Sequence of chain 2.A:
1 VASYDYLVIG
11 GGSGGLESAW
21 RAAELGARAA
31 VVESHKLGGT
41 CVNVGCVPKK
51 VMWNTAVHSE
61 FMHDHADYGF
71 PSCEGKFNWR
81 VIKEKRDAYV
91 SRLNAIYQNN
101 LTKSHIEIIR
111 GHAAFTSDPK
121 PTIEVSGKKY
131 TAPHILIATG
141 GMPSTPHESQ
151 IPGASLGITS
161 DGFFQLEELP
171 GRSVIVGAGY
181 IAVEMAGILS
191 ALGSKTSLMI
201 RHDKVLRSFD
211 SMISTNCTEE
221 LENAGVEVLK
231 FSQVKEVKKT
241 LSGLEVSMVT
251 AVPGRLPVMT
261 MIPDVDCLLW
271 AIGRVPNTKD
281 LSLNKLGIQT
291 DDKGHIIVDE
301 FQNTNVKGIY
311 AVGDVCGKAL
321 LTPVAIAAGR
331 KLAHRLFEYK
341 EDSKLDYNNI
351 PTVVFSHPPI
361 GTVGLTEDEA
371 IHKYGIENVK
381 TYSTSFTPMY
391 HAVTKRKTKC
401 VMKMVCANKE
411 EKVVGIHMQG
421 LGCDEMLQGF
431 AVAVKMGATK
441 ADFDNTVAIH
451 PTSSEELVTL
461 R

Sequence of chain 1.A:
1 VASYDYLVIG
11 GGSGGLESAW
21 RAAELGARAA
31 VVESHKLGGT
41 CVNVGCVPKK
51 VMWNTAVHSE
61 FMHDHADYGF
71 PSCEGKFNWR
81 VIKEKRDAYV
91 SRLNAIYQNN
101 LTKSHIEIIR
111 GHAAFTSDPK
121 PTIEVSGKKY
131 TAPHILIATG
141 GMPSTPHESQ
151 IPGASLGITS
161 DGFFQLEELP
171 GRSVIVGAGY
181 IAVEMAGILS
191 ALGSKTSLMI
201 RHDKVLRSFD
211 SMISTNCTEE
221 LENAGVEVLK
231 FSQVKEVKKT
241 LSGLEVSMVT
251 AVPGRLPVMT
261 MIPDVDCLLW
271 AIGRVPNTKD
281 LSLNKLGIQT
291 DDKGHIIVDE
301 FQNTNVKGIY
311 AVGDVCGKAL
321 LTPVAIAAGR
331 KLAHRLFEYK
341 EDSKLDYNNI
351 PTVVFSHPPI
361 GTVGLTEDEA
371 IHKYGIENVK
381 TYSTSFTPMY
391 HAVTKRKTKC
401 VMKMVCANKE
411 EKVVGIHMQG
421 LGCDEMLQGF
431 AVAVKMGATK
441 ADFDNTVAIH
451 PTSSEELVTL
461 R

This protein binds this small molecule.
Small molecule (SMILES): NCCCCNCCCNC(=O)CNC(=O)[C@H](CSSC[C@H](NC(=O)CC[C@@H](N)C(=O)O)C(=O)NCC(=O)NCCCNCCCCN)NC(=O)CC[C@@H](N)C(=O)O

Binding-site contacts:
Ligand atom CA1 contacts residue THR452 of chain 1.A at 3.1 Å.
Ligand atom SG5 contacts residue TYR97 of chain 2.A at 2.7 Å (h-bond).
Ligand atom N3T contacts residue TYR97 of chain 2.A at 3.4 Å.
Ligand atom CA3 contacts residue THR387 of chain 1.A at 3.2 Å.
Ligand atom N6 contacts residue TYR97 of chain 2.A at 3.4 Å.
Ligand atom CG1 contacts residue GLU455 of chain 1.A at 3.1 Å.
Ligand atom OE6 contacts residue GLY38 of chain 2.A at 3.0 Å (h-bond).
Ligand atom OE1 contacts residue PHE386 of chain 1.A at 3.3 Å.
Ligand atom CG6 contacts residue THR322 of chain 2.A at 3.0 Å.
Ligand atom OE7 contacts residue VAL42 of chain 2.A at 3.4 Å.
Ligand atom C7' contacts residue THR459 of chain 1.A at 3.4 Å.
Ligand atom N3' contacts residue GLU456 of chain 1.A at 2.6 Å (salt-bridge).
Ligand atom C1' contacts residue PHE386 of chain 1.A at 3.4 Å (hydrophobic).
Ligand atom O4 contacts residue GLU17 of chain 2.A at 3.1 Å (salt-bridge).
Ligand atom CB1 contacts residue GLU456 of chain 1.A at 3.1 Å.
Ligand atom N1 contacts residue PHE386 of chain 1.A at 3.3 Å.
Ligand atom N1 contacts residue THR452 of chain 1.A at 3.1 Å (h-bond).
Ligand atom SG2 contacts residue TYR97 of chain 2.A at 3.3 Å (h-bond).
Ligand atom N3T contacts residue ILE96 of chain 2.A at 3.2 Å.
Ligand atom O6 contacts residue HIS450 of chain 1.A at 3.4 Å (h-bond).
Ligand atom CB6 contacts residue ILE326 of chain 2.A at 3.2 Å (hydrophobic).
Ligand atom N1 contacts residue GLU456 of chain 1.A at 2.8 Å (salt-bridge).
Ligand atom CB2 contacts residue LEU93 of chain 2.A at 3.3 Å (hydrophobic).
Ligand atom CB1 contacts residue GLU455 of chain 1.A at 3.3 Å.
Ligand atom CG1 contacts residue HIS450 of chain 1.A at 3.4 Å.
Ligand atom CG6 contacts residue ILE326 of chain 2.A at 3.4 Å (hydrophobic).
Ligand atom C5' contacts residue GLU456 of chain 1.A at 3.4 Å.
Ligand atom O2 contacts residue TYR89 of chain 2.A at 2.5 Å (h-bond).
Ligand atom OE7 contacts residue CYS41 of chain 2.A at 2.8 Å (h-bond).
Ligand atom CB2 contacts residue TYR89 of chain 2.A at 3.2 Å (hydrophobic).
Ligand atom N3T contacts residue LEU93 of chain 2.A at 3.3 Å.
Ligand atom C2 contacts residue TYR89 of chain 2.A at 3.1 Å (hydrophobic).
Ligand atom N1' contacts residue PHE386 of chain 1.A at 3.1 Å.
Ligand atom C6 contacts residue SER13 of chain 2.A at 3.4 Å.
Ligand atom C7' contacts residue GLU456 of chain 1.A at 3.3 Å.
Ligand atom OE6 contacts residue SER13 of chain 2.A at 2.5 Å (h-bond).
Ligand atom OE6 contacts residue CYS41 of chain 2.A at 3.3 Å.
Ligand atom N3' contacts residue THR459 of chain 1.A at 3.1 Å (h-bond).
Ligand atom CB6 contacts residue THR322 of chain 2.A at 3.4 Å.
Ligand atom C6' contacts residue THR459 of chain 1.A at 3.4 Å.